Binding-site contacts:
Ligand atom C7 contacts residue HIS326 of chain 1.C at 4.0 Å.
Ligand atom C1 contacts residue ASN328 of chain 1.C at 1.5 Å.
Ligand atom N2 contacts residue HIS326 of chain 1.C at 3.2 Å (h-bond).
Ligand atom C1 contacts residue THR410 of chain 1.C at 4.2 Å.
Ligand atom C1 contacts residue HIS326 of chain 1.C at 4.4 Å.
Ligand atom O5 contacts residue ASN328 of chain 1.C at 2.4 Å (h-bond).
Ligand atom O3 contacts residue HIS326 of chain 1.C at 4.3 Å.
Ligand atom O5 contacts residue THR410 of chain 1.C at 4.2 Å.
Ligand atom O7 contacts residue ASN292 of chain 1.C at 4.4 Å.
Ligand atom C8 contacts residue ASN328 of chain 1.C at 3.7 Å.
Ligand atom C3 contacts residue ASN328 of chain 1.C at 3.9 Å.
Ligand atom C8 contacts residue ARG439 of chain 1.C at 3.9 Å.
Ligand atom C3 contacts residue HIS326 of chain 1.C at 3.9 Å.
Ligand atom N2 contacts residue ASN328 of chain 1.C at 2.9 Å (h-bond).
Ligand atom C2 contacts residue ASN328 of chain 1.C at 2.5 Å.
Ligand atom O6 contacts residue THR410 of chain 1.C at 4.4 Å.
Ligand atom C8 contacts residue THR294 of chain 1.C at 3.5 Å.
Ligand atom C8 contacts residue ASN292 of chain 1.C at 4.2 Å.
Ligand atom C7 contacts residue ASN328 of chain 1.C at 3.3 Å.
Ligand atom C5 contacts residue ASN328 of chain 1.C at 3.8 Å.
Ligand atom O7 contacts residue ASN328 of chain 1.C at 3.5 Å (h-bond).
Ligand atom C4 contacts residue ASN328 of chain 1.C at 4.3 Å.
Ligand atom O7 contacts residue ARG439 of chain 1.C at 4.4 Å.
Ligand atom C8 contacts residue HIS326 of chain 1.C at 4.0 Å.
Ligand atom C2 contacts residue HIS326 of chain 1.C at 4.0 Å.

Sequence of chain 1.C:
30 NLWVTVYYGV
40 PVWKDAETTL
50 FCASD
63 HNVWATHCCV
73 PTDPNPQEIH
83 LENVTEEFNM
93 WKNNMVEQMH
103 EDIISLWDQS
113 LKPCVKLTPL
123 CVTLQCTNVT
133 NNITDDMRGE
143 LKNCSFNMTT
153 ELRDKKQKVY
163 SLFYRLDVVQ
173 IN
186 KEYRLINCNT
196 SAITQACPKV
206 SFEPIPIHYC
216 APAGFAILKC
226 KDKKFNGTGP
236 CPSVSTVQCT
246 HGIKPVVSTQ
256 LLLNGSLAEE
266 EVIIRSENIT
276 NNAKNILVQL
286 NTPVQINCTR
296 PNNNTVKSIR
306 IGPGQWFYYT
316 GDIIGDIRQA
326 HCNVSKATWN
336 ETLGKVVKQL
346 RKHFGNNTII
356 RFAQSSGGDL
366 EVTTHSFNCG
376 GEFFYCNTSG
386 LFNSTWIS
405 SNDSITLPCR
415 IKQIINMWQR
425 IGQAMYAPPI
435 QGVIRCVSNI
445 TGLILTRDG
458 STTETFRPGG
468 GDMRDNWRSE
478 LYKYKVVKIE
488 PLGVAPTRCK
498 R

The small molecule below binds the protein below.
Small molecule (SMILES): CC(=O)N[C@H]1[C@H](O[C@H]2[C@H](O)[C@@H](NC(C)=O)CO[C@@H]2CO)O[C@H](CO)[C@@H](O[C@@H]2O[C@H](CO)[C@@H](O)[C@H](O)[C@@H]2O)[C@@H]1O